A small-molecule ligand and the protein it binds are described below.
Small molecule (SMILES): CC(=O)N[C@@H]1[C@@H](O)[C@H](O)[C@@H](CO)O[C@H]1O

Binding-site contacts:
Ligand atom C1 contacts residue SER95 of chain 1.D at 3.4 Å.
Ligand atom C4 contacts residue ASN93 of chain 1.D at 4.2 Å.
Ligand atom O5 contacts residue ASN93 of chain 1.D at 2.3 Å (h-bond).
Ligand atom C5 contacts residue SER95 of chain 1.D at 3.8 Å.
Ligand atom O5 contacts residue SER95 of chain 1.D at 2.8 Å (h-bond).
Ligand atom O7 contacts residue ASN93 of chain 1.D at 3.1 Å (h-bond).
Ligand atom C7 contacts residue ASN93 of chain 1.D at 3.2 Å.
Ligand atom C2 contacts residue ASN93 of chain 1.D at 2.5 Å.
Ligand atom C1 contacts residue ASN93 of chain 1.D at 1.4 Å.
Ligand atom C5 contacts residue ASN93 of chain 1.D at 3.7 Å.
Ligand atom C8 contacts residue ASN93 of chain 1.D at 4.5 Å.
Ligand atom C6 contacts residue SER95 of chain 1.D at 4.1 Å.
Ligand atom N2 contacts residue ASN93 of chain 1.D at 3.0 Å (h-bond).
Ligand atom C3 contacts residue ASN93 of chain 1.D at 3.8 Å.
Ligand atom O6 contacts residue SER95 of chain 1.D at 3.2 Å (h-bond).

Sequence of chain 1.D:
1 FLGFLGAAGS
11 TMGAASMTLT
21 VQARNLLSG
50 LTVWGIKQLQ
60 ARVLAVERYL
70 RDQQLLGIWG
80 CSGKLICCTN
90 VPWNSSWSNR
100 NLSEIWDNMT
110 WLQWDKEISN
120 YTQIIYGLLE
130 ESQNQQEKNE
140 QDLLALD